Binding-site contacts:
Ligand atom C66 contacts residue HIS41 of chain 1.A at 3.5 Å.
Ligand atom C30 contacts residue ASP187 of chain 1.A at 3.6 Å.
Ligand atom N38 contacts residue CYS145 of chain 1.A at 3.0 Å (h-bond).
Ligand atom O48 contacts residue HIS163 of chain 1.A at 2.7 Å (h-bond).
Ligand atom C76 contacts residue HIS41 of chain 1.A at 3.6 Å.
Ligand atom N49 contacts residue GLU166 of chain 1.A at 3.3 Å (salt-bridge).
Ligand atom O48 contacts residue PHE140 of chain 1.A at 3.6 Å.
Ligand atom C57 contacts residue CYS145 of chain 1.A at 1.8 Å (hydrophobic).
Ligand atom O01 contacts residue GLU166 of chain 1.A at 2.9 Å (salt-bridge).
Ligand atom C76 contacts residue THR25 of chain 1.A at 3.7 Å.
Ligand atom O48 contacts residue HIS172 of chain 1.A at 3.7 Å.
Ligand atom C40 contacts residue CYS145 of chain 1.A at 2.7 Å (hydrophobic).
Ligand atom C32 contacts residue MET49 of chain 1.A at 3.8 Å (hydrophobic).
Ligand atom O58 contacts residue GLY143 of chain 1.A at 3.2 Å (h-bond).
Ligand atom O67 contacts residue CYS145 of chain 1.A at 2.6 Å (h-bond).
Ligand atom C32 contacts residue MET165 of chain 1.A at 3.4 Å (hydrophobic).
Ligand atom C78 contacts residue CYS44 of chain 1.A at 3.3 Å (hydrophobic).
Ligand atom C66 contacts residue CYS145 of chain 1.A at 2.6 Å (hydrophobic).
Ligand atom C80 contacts residue MET49 of chain 1.A at 3.5 Å (hydrophobic).
Ligand atom C32 contacts residue ASP187 of chain 1.A at 3.6 Å.
Ligand atom C05 contacts residue GLU166 of chain 1.A at 3.4 Å.
Ligand atom C51 contacts residue ASN142 of chain 1.A at 3.5 Å.
Ligand atom O48 contacts residue GLU166 of chain 1.A at 3.8 Å.
Ligand atom C42 contacts residue CYS145 of chain 1.A at 3.2 Å (hydrophobic).
Ligand atom C28 contacts residue MET49 of chain 1.A at 3.7 Å (hydrophobic).
Ligand atom N49 contacts residue PHE140 of chain 1.A at 3.4 Å (h-bond).
Ligand atom O58 contacts residue SER144 of chain 1.A at 3.3 Å (h-bond).
Ligand atom C34 contacts residue HIS164 of chain 1.A at 3.8 Å.
Ligand atom C30 contacts residue ARG188 of chain 1.A at 3.3 Å.
Ligand atom C03 contacts residue GLU166 of chain 1.A at 3.6 Å.
Ligand atom C30 contacts residue MET49 of chain 1.A at 3.7 Å (hydrophobic).
Ligand atom C54 contacts residue ASN142 of chain 1.A at 3.1 Å.
Ligand atom O58 contacts residue CYS145 of chain 1.A at 2.7 Å (h-bond).
Ligand atom N38 contacts residue HIS164 of chain 1.A at 3.2 Å (h-bond).
Ligand atom O67 contacts residue HIS41 of chain 1.A at 2.3 Å (h-bond).
Ligand atom C34 contacts residue MET49 of chain 1.A at 3.7 Å (hydrophobic).
Ligand atom O01 contacts residue MET165 of chain 1.A at 3.5 Å.
Ligand atom C28 contacts residue ARG188 of chain 1.A at 3.7 Å.
Ligand atom C25 contacts residue MET49 of chain 1.A at 3.6 Å (hydrophobic).
Ligand atom C26 contacts residue MET49 of chain 1.A at 3.7 Å (hydrophobic).

The small molecule below binds the protein below.
Small molecule (SMILES): O=C(/C=C/c1ccccc1)N[C@@H](Cc1ccccc1)C(=O)N[C@@H](C[C@@H]1CCNC1=O)[C@H](O)C(=O)NCc1ccccc1

Sequence of chain 1.A:
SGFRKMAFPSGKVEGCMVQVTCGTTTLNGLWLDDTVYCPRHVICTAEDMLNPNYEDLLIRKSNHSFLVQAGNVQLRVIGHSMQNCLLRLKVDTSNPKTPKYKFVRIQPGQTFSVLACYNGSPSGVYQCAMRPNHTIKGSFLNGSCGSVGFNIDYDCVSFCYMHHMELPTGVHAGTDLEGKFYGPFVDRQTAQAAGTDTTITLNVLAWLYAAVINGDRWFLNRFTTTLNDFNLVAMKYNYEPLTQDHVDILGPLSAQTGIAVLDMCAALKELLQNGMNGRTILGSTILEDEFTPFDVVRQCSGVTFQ